Sequence of chain 4.C:
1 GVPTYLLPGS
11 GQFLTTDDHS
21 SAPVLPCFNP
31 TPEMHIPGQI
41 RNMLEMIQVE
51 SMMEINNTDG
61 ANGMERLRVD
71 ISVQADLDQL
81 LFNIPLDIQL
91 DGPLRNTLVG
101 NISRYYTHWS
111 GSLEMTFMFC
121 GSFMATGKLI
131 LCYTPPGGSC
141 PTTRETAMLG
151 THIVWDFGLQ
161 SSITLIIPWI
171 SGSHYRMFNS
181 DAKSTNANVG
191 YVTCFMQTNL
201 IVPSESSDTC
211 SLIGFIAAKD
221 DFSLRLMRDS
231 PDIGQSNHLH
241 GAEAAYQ

Sequence of chain 4.A:
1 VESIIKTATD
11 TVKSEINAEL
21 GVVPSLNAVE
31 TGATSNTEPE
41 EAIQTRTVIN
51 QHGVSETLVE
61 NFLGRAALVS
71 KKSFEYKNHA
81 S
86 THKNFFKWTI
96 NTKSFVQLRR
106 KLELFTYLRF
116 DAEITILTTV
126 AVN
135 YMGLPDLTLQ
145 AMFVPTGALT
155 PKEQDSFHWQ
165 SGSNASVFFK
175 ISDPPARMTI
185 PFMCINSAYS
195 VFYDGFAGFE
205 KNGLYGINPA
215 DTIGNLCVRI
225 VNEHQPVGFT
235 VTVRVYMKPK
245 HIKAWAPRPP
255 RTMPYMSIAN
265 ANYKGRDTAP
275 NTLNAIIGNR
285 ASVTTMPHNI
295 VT

This small molecule binds to this protein.
Small molecule (SMILES): CC(=O)N[C@@H]1[C@@H](O)[C@H](O[C@@H]2O[C@H](CO[C@]3(C(=O)O)C[C@H](O)[C@@H](NC(C)=O)[C@H]([C@H](O)[C@H](O)CO)O3)[C@H](O)[C@H](O)[C@H]2O)[C@@H](CO)O[C@H]1O

Binding-site contacts:
Ligand atom C5 contacts residue PRO231 of chain 4.C at 3.6 Å (hydrophobic).
Ligand atom O1B contacts residue ARG104 of chain 4.C at 2.8 Å (salt-bridge).
Ligand atom O6 contacts residue PRO274 of chain 4.A at 3.7 Å.
Ligand atom C3 contacts residue ARG95 of chain 4.C at 3.9 Å.
Ligand atom O3 contacts residue GLY282 of chain 4.A at 3.4 Å.
Ligand atom C11 contacts residue ILE233 of chain 4.C at 3.8 Å (hydrophobic).
Ligand atom C4 contacts residue ARG104 of chain 4.C at 4.0 Å.
Ligand atom O3 contacts residue ASP91 of chain 4.C at 4.0 Å.
Ligand atom C11 contacts residue ASP232 of chain 4.C at 3.8 Å.
Ligand atom O4 contacts residue ASP91 of chain 4.C at 2.8 Å (salt-bridge).
Ligand atom C10 contacts residue PRO231 of chain 4.C at 3.9 Å (hydrophobic).
Ligand atom C5 contacts residue ASN275 of chain 4.A at 3.5 Å.
Ligand atom O3 contacts residue PRO274 of chain 4.A at 3.9 Å.
Ligand atom O6 contacts residue ASP91 of chain 4.C at 3.3 Å.
Ligand atom O4 contacts residue ASN275 of chain 4.A at 3.0 Å (h-bond).
Ligand atom O10 contacts residue ASN275 of chain 4.A at 2.9 Å (h-bond).
Ligand atom C6 contacts residue PRO231 of chain 4.C at 4.0 Å (hydrophobic).
Ligand atom C4 contacts residue ASP91 of chain 4.C at 3.3 Å.
Ligand atom C11 contacts residue PRO231 of chain 4.C at 4.0 Å (hydrophobic).
Ligand atom C3 contacts residue ARG104 of chain 4.C at 3.9 Å.
Ligand atom O4 contacts residue PRO231 of chain 4.C at 3.8 Å.
Ligand atom C1 contacts residue ARG104 of chain 4.C at 3.7 Å.
Ligand atom O7 contacts residue SER180 of chain 4.C at 3.7 Å.
Ligand atom C6 contacts residue ASP91 of chain 4.C at 3.9 Å.
Ligand atom O4 contacts residue ASP232 of chain 4.C at 2.8 Å (salt-bridge).
Ligand atom N5 contacts residue ASN275 of chain 4.A at 3.5 Å (h-bond).
Ligand atom C3 contacts residue PRO274 of chain 4.A at 4.1 Å (hydrophobic).
Ligand atom C11 contacts residue GLY234 of chain 4.C at 3.9 Å.
Ligand atom O7 contacts residue PRO274 of chain 4.A at 3.4 Å.
Ligand atom O10 contacts residue ARG270 of chain 4.A at 4.0 Å.
Ligand atom C10 contacts residue ASN275 of chain 4.A at 3.2 Å.
Ligand atom C5 contacts residue PRO274 of chain 4.A at 3.9 Å (hydrophobic).
Ligand atom C4 contacts residue PRO274 of chain 4.A at 4.0 Å (hydrophobic).
Ligand atom C4 contacts residue ASN275 of chain 4.A at 3.8 Å.
Ligand atom N5 contacts residue PRO231 of chain 4.C at 2.9 Å (h-bond).
Ligand atom C4 contacts residue PRO231 of chain 4.C at 3.4 Å (hydrophobic).
Ligand atom C3 contacts residue ASP232 of chain 4.C at 4.1 Å.
Ligand atom O4 contacts residue ARG95 of chain 4.C at 3.6 Å.
Ligand atom C3 contacts residue PRO274 of chain 4.A at 3.8 Å (hydrophobic).
Ligand atom C4 contacts residue ASP232 of chain 4.C at 3.5 Å.